This small molecule binds to this protein.
Small molecule (SMILES): CC(=O)N[C@@H]1[C@@H](O)[C@H](O)[C@@H](CO)O[C@H]1O

Sequence of chain 1.B:
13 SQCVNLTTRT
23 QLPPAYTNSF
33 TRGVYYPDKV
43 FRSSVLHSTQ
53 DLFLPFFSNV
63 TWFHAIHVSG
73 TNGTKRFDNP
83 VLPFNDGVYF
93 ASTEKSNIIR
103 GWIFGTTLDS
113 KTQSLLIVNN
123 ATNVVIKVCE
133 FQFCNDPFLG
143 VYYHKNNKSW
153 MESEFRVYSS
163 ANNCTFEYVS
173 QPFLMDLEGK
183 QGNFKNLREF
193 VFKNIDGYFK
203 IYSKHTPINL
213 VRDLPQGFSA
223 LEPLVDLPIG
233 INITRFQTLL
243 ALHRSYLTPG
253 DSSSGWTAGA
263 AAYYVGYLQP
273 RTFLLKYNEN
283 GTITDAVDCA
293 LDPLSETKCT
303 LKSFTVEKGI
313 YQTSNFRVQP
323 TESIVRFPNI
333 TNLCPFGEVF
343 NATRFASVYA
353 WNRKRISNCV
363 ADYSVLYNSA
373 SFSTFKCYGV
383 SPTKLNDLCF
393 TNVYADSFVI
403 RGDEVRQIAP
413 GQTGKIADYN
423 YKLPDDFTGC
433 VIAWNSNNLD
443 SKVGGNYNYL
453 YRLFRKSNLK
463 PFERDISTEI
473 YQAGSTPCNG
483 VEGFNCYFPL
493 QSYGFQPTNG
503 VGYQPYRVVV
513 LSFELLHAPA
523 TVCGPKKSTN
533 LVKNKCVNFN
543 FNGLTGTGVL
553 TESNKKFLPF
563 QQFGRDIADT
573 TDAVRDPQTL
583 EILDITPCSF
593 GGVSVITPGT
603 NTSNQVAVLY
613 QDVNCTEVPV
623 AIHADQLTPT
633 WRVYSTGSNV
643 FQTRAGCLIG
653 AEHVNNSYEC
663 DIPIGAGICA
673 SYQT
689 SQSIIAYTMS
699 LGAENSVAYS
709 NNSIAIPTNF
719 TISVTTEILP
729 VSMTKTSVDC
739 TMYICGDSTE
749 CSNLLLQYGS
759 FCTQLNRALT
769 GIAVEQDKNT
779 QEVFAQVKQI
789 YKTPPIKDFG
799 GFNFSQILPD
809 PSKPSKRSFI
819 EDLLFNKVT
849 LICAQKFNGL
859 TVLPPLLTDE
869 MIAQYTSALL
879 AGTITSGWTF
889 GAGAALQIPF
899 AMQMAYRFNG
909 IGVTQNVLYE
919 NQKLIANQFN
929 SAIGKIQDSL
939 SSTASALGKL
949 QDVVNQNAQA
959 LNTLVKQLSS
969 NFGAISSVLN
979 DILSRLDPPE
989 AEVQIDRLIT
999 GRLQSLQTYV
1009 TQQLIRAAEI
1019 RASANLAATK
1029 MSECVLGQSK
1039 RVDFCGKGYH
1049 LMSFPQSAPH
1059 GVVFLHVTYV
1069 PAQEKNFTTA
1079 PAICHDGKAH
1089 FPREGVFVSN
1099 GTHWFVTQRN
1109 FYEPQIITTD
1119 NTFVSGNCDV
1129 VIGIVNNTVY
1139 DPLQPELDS

Binding-site contacts:
Ligand atom C1 contacts residue ASN603 of chain 1.B at 1.4 Å.
Ligand atom C7 contacts residue ASN603 of chain 1.B at 2.8 Å.
Ligand atom O3 contacts residue ASN603 of chain 1.B at 4.3 Å.
Ligand atom O5 contacts residue ASN603 of chain 1.B at 2.3 Å (h-bond).
Ligand atom C7 contacts residue THR307 of chain 1.B at 3.8 Å.
Ligand atom C5 contacts residue ASN603 of chain 1.B at 3.6 Å.
Ligand atom C3 contacts residue ASN603 of chain 1.B at 3.8 Å.
Ligand atom C2 contacts residue ASN603 of chain 1.B at 2.5 Å.
Ligand atom C4 contacts residue ASN603 of chain 1.B at 4.1 Å.
Ligand atom C8 contacts residue THR307 of chain 1.B at 3.6 Å.
Ligand atom N2 contacts residue ASN603 of chain 1.B at 2.7 Å (h-bond).
Ligand atom C8 contacts residue ASN603 of chain 1.B at 3.4 Å.
Ligand atom O7 contacts residue THR307 of chain 1.B at 3.4 Å (h-bond).
Ligand atom O7 contacts residue ASN603 of chain 1.B at 3.3 Å (h-bond).